Sequence of chain 1.D:
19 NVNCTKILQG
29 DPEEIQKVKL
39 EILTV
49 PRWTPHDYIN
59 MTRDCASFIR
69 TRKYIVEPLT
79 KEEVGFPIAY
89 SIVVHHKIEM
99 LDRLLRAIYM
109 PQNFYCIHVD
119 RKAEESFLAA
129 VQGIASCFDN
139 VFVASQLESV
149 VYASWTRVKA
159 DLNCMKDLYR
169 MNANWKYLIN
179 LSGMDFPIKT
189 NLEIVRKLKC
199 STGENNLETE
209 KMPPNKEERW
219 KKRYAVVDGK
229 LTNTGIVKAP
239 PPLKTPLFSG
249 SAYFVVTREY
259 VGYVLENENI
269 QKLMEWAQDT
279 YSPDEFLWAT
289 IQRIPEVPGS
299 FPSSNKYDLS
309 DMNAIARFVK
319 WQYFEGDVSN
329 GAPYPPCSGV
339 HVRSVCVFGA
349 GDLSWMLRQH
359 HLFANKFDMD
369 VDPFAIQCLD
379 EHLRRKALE

The protein below binds the small molecule below.
Small molecule (SMILES): CC(=O)N[C@@H]1[C@@H](O)[C@H](O)[C@@H](CO)O[C@H]1O

Binding-site contacts:
Ligand atom C5 contacts residue ASN21 of chain 1.D at 3.6 Å.
Ligand atom C4 contacts residue ASN21 of chain 1.D at 4.3 Å.
Ligand atom C2 contacts residue ASN21 of chain 1.D at 2.5 Å.
Ligand atom C1 contacts residue LYS24 of chain 1.D at 4.4 Å.
Ligand atom N2 contacts residue ASN21 of chain 1.D at 2.9 Å (h-bond).
Ligand atom O5 contacts residue ASN21 of chain 1.D at 2.4 Å (h-bond).
Ligand atom C6 contacts residue THR23 of chain 1.D at 4.3 Å.
Ligand atom C3 contacts residue ASN21 of chain 1.D at 3.8 Å.
Ligand atom C5 contacts residue THR23 of chain 1.D at 3.9 Å.
Ligand atom C1 contacts residue THR23 of chain 1.D at 4.3 Å.
Ligand atom C6 contacts residue LYS24 of chain 1.D at 4.5 Å.
Ligand atom O7 contacts residue ASN21 of chain 1.D at 3.5 Å (h-bond).
Ligand atom C7 contacts residue ASN21 of chain 1.D at 3.3 Å.
Ligand atom C1 contacts residue ASN21 of chain 1.D at 1.4 Å.
Ligand atom C8 contacts residue ASN21 of chain 1.D at 4.2 Å.
Ligand atom O5 contacts residue LYS24 of chain 1.D at 3.8 Å.
Ligand atom O6 contacts residue LYS24 of chain 1.D at 4.2 Å.